A small-molecule ligand and the protein it binds are described below.
Small molecule (SMILES): CCCCCCCCCCCCCC(=O)O[C@H](CCCCCCCCCCC)CC(=O)O[C@@H]1[C@@H](NC(=O)C[C@@H](CCCCCCCCCCC)OC(=O)CCCCCCCCCCC)[C@H](OC[C@H](CO)O[C@H](OP(=O)(O)O)[C@@H](COC(=O)C[C@H](O)CCCCCCCCCCC)NC(=O)C[C@H](O)CCCCCCCCCCC)O[C@H](COC)[C@H]1OP(=O)(O)O

Sequence of chain 1.E:
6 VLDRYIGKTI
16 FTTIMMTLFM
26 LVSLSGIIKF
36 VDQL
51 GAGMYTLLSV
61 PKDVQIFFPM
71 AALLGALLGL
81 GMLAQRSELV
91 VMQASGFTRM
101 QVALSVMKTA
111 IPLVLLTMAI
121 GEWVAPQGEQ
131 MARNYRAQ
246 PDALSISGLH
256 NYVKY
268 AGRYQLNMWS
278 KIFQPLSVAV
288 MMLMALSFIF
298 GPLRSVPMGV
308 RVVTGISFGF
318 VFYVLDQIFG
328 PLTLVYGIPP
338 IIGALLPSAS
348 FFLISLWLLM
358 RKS

Sequence of chain 1.C:
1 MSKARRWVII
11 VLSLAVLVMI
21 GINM

Binding-site contacts:
Ligand atom CHB contacts residue SER314 of chain 1.E at 3.3 Å.
Ligand atom OGO contacts residue ARG33 of chain 1.D at 3.3 Å.
Ligand atom CGL contacts residue MET70 of chain 1.E at 3.8 Å (hydrophobic).
Ligand atom CGD contacts residue TYR320 of chain 1.E at 3.5 Å (hydrophobic).
Ligand atom OGA contacts residue TYR320 of chain 1.E at 3.5 Å (h-bond).
Ligand atom CGQ contacts residue TYR320 of chain 1.E at 3.9 Å (hydrophobic).
Ligand atom CGT contacts residue VAL32 of chain 1.D at 3.8 Å (hydrophobic).
Ligand atom CEQ contacts residue LMN1 of chain 1.G at 3.0 Å.
Ligand atom CGT contacts residue VAL321 of chain 1.E at 3.8 Å (hydrophobic).
Ligand atom CGK contacts residue MET70 of chain 1.E at 3.7 Å (hydrophobic).
Ligand atom CEA contacts residue ILE66 of chain 1.E at 3.7 Å (hydrophobic).
Ligand atom CGU contacts residue VAL321 of chain 1.E at 4.0 Å (hydrophobic).
Ligand atom CGL contacts residue ILE313 of chain 1.E at 3.8 Å (hydrophobic).
Ligand atom CEM contacts residue PHE67 of chain 1.E at 3.6 Å (hydrophobic).
Ligand atom CGZ contacts residue VAL318 of chain 1.E at 3.7 Å (hydrophobic).
Ligand atom CDV contacts residue PHE67 of chain 1.E at 3.5 Å (hydrophobic).
Ligand atom CDZ contacts residue ILE66 of chain 1.E at 3.7 Å (hydrophobic).
Ligand atom CEP contacts residue LMN1 of chain 1.G at 3.7 Å.
Ligand atom CGS contacts residue TYR320 of chain 1.E at 3.8 Å (hydrophobic).
Ligand atom CFH contacts residue LEU307 of chain 1.D at 3.7 Å (hydrophobic).
Ligand atom CFF contacts residue LEU307 of chain 1.D at 3.7 Å (hydrophobic).
Ligand atom CGR contacts residue GLN29 of chain 1.D at 3.8 Å.
Ligand atom CFT contacts residue PHE317 of chain 1.E at 3.6 Å (hydrophobic).
Ligand atom CGE contacts residue TYR320 of chain 1.E at 3.6 Å (hydrophobic).
Ligand atom CFS contacts residue PHE317 of chain 1.E at 3.7 Å (hydrophobic).
Ligand atom CGW contacts residue ILE25 of chain 1.D at 3.6 Å (hydrophobic).
Ligand atom CGV contacts residue ILE25 of chain 1.D at 3.8 Å (hydrophobic).
Ligand atom CEB contacts residue ILE66 of chain 1.E at 3.3 Å (hydrophobic).
Ligand atom CEB contacts residue PRO69 of chain 1.E at 3.7 Å (hydrophobic).
Ligand atom CGV contacts residue GLN29 of chain 1.D at 4.0 Å.
Ligand atom CGG contacts residue PHE317 of chain 1.E at 3.5 Å (hydrophobic).
Ligand atom CHB contacts residue VAL318 of chain 1.E at 3.7 Å (hydrophobic).
Ligand atom CEB contacts residue PHE319 of chain 1.E at 3.7 Å (hydrophobic).
Ligand atom CFX contacts residue ILE25 of chain 1.D at 3.9 Å (hydrophobic).
Ligand atom CER contacts residue LMN1 of chain 1.G at 1.5 Å.
Ligand atom CDW contacts residue ILE66 of chain 1.E at 3.6 Å (hydrophobic).
Ligand atom CEP contacts residue LEU29 of chain 1.E at 3.9 Å (hydrophobic).
Ligand atom CGT contacts residue GLN29 of chain 1.D at 4.0 Å.
Ligand atom CEA contacts residue PHE319 of chain 1.E at 3.5 Å (hydrophobic).
Ligand atom CFO contacts residue GLN29 of chain 1.D at 3.8 Å.

Sequence of chain 1.D:
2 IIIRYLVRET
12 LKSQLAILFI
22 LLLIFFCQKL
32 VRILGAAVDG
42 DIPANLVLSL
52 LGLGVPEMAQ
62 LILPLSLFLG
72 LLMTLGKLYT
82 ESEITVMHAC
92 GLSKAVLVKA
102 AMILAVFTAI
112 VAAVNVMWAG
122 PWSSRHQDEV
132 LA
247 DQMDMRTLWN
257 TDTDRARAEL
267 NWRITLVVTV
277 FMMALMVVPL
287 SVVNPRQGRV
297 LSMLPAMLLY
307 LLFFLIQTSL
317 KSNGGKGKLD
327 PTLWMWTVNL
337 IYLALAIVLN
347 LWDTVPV